Binding-site contacts:
Ligand atom C8 contacts residue ASN17 of chain 1.B at 4.1 Å.
Ligand atom C7 contacts residue ASN48 of chain 1.B at 3.4 Å.
Ligand atom C5 contacts residue ASN48 of chain 1.B at 3.7 Å.
Ligand atom C8 contacts residue PHE46 of chain 1.B at 4.3 Å (hydrophobic).
Ligand atom C4 contacts residue ASN48 of chain 1.B at 4.3 Å.
Ligand atom N2 contacts residue ASN48 of chain 1.B at 2.8 Å (h-bond).
Ligand atom C8 contacts residue ASN48 of chain 1.B at 3.8 Å.
Ligand atom O7 contacts residue ASN48 of chain 1.B at 3.7 Å.
Ligand atom C8 contacts residue SER47 of chain 1.B at 4.0 Å.
Ligand atom O5 contacts residue ASN48 of chain 1.B at 2.4 Å (h-bond).
Ligand atom C3 contacts residue ASN48 of chain 1.B at 3.9 Å.
Ligand atom C2 contacts residue ASN48 of chain 1.B at 2.5 Å.
Ligand atom C1 contacts residue ASN48 of chain 1.B at 1.4 Å.

Sequence of chain 1.B:
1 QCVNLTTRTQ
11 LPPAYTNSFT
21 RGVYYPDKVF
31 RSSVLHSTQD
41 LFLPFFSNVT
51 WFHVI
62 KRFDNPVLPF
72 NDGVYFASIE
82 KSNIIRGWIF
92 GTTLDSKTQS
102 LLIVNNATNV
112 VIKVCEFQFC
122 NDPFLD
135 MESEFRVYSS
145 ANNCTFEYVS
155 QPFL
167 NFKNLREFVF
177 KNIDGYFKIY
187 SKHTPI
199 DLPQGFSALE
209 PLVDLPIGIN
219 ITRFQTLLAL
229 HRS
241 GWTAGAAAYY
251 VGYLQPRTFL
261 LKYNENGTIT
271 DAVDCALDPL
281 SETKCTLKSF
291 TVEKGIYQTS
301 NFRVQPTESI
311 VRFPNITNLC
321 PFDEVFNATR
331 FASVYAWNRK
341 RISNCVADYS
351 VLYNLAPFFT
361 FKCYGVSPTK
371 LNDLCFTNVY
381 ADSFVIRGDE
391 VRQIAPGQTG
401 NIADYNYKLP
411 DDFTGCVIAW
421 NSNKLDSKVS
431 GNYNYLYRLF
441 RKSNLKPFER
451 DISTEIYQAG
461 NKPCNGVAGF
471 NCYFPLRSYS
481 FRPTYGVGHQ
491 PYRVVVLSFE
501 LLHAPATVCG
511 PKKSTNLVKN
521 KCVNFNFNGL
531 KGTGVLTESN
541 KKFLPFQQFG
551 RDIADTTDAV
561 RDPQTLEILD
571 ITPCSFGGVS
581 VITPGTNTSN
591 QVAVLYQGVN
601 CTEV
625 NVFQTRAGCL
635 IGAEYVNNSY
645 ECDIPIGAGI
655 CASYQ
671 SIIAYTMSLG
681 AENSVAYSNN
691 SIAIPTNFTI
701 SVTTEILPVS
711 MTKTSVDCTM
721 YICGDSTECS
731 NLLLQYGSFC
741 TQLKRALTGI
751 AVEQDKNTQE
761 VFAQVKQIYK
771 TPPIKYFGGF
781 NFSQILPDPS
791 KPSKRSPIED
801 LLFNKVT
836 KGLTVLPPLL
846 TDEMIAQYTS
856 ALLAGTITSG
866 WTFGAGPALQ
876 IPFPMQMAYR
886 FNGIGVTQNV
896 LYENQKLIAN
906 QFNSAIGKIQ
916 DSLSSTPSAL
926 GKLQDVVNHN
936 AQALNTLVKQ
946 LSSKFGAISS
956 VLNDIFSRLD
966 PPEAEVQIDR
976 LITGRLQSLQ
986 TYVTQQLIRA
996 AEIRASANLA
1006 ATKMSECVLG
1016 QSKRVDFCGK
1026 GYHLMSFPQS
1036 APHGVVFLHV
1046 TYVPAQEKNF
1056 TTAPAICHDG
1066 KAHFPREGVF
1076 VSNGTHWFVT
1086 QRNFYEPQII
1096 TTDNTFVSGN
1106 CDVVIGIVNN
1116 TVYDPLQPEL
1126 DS

A protein and the small-molecule ligand that binds it are described below.
Small molecule (SMILES): CC(=O)N[C@@H]1[C@@H](O)[C@H](O)[C@@H](CO)O[C@H]1O